The small molecule below binds the protein below.
Small molecule (SMILES): COc1cc(OC)cc(C(=O)N[C@@H]2[C@H](O)[C@@H](CO)O[C@H]2n2cnc3c(NCc4cccc5ccccc45)ncnc32)c1

Sequence of chain 1.B:
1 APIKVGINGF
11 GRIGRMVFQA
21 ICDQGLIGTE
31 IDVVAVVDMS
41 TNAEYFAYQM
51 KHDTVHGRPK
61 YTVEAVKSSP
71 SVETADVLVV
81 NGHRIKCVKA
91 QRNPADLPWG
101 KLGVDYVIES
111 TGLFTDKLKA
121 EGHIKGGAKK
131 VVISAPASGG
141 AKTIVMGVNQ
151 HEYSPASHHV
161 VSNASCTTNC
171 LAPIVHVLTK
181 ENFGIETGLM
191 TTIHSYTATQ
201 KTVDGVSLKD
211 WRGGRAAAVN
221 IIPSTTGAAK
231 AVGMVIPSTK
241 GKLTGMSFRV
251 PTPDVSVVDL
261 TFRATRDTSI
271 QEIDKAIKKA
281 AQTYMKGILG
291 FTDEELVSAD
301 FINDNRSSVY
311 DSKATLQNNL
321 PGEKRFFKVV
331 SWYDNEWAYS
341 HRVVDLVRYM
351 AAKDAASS

Sequence of chain 1.A:
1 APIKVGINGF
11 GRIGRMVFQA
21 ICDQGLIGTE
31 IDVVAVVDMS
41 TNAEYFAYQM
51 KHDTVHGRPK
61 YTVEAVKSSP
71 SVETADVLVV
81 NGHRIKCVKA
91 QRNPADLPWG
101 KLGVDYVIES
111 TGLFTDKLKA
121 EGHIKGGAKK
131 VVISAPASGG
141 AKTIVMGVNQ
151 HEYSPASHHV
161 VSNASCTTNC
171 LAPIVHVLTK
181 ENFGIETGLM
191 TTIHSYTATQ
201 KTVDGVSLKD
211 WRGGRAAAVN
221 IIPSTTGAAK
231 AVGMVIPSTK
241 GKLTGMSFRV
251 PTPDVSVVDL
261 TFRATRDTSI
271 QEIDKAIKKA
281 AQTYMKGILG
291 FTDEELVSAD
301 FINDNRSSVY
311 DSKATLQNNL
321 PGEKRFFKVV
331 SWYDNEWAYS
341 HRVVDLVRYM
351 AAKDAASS

Binding-site contacts:
Ligand atom O2M contacts residue ASP38 of chain 1.B at 3.7 Å.
Ligand atom C4B contacts residue VAL206 of chain 1.A at 3.5 Å (hydrophobic).
Ligand atom C5B contacts residue ASP38 of chain 1.B at 3.0 Å.
Ligand atom N3A contacts residue THR111 of chain 1.B at 3.4 Å.
Ligand atom O3' contacts residue ASP38 of chain 1.B at 3.5 Å (salt-bridge).
Ligand atom C1' contacts residue ASP38 of chain 1.B at 3.8 Å.
Ligand atom C2A contacts residue THR111 of chain 1.B at 3.5 Å.
Ligand atom C4B contacts residue MET39 of chain 1.B at 3.8 Å (hydrophobic).
Ligand atom N7A contacts residue LEU113 of chain 1.B at 3.5 Å.
Ligand atom C7B contacts residue MET39 of chain 1.B at 3.7 Å (hydrophobic).
Ligand atom N6A contacts residue GLN91 of chain 1.B at 3.1 Å (h-bond).
Ligand atom C5B contacts residue MET39 of chain 1.B at 3.6 Å (hydrophobic).
Ligand atom O3' contacts residue PHE10 of chain 1.B at 3.8 Å.
Ligand atom C2M contacts residue SER40 of chain 1.B at 3.8 Å.
Ligand atom O4' contacts residue GLY9 of chain 1.B at 3.7 Å.
Ligand atom C5' contacts residue THR111 of chain 1.B at 3.2 Å.
Ligand atom C11 contacts residue GLN91 of chain 1.B at 3.6 Å.
Ligand atom N1A contacts residue ASN8 of chain 1.B at 3.8 Å.
Ligand atom O4' contacts residue THR111 of chain 1.B at 3.8 Å.
Ligand atom C4B contacts residue ASP38 of chain 1.B at 3.8 Å.
Ligand atom O2M contacts residue SER40 of chain 1.B at 3.1 Å.
Ligand atom N2' contacts residue ASP38 of chain 1.B at 3.3 Å (salt-bridge).
Ligand atom C5 contacts residue ARG92 of chain 1.B at 3.1 Å.
Ligand atom N1A contacts residue ALA90 of chain 1.B at 3.3 Å.
Ligand atom N3A contacts residue ASP38 of chain 1.B at 3.8 Å.
Ligand atom C4 contacts residue ARG92 of chain 1.B at 3.5 Å.
Ligand atom C1 contacts residue GLN91 of chain 1.B at 3.8 Å.
Ligand atom N3A contacts residue GLY9 of chain 1.B at 3.4 Å.
Ligand atom C2 contacts residue GLN91 of chain 1.B at 3.7 Å.
Ligand atom C2A contacts residue VAL37 of chain 1.B at 3.7 Å (hydrophobic).
Ligand atom C2A contacts residue ALA90 of chain 1.B at 3.7 Å (hydrophobic).
Ligand atom C2 contacts residue MET39 of chain 1.B at 3.7 Å (hydrophobic).
Ligand atom C3B contacts residue VAL206 of chain 1.A at 3.6 Å (hydrophobic).
Ligand atom C6B contacts residue MET39 of chain 1.B at 3.5 Å (hydrophobic).
Ligand atom C2A contacts residue ASN8 of chain 1.B at 3.6 Å.
Ligand atom C10 contacts residue ARG92 of chain 1.B at 3.5 Å.
Ligand atom C2M contacts residue VAL206 of chain 1.A at 3.4 Å (hydrophobic).
Ligand atom C4A contacts residue THR111 of chain 1.B at 3.7 Å.
Ligand atom O3' contacts residue GLY11 of chain 1.B at 3.1 Å.
Ligand atom N3A contacts residue VAL37 of chain 1.B at 3.8 Å.